Sequence of chain 2.A:
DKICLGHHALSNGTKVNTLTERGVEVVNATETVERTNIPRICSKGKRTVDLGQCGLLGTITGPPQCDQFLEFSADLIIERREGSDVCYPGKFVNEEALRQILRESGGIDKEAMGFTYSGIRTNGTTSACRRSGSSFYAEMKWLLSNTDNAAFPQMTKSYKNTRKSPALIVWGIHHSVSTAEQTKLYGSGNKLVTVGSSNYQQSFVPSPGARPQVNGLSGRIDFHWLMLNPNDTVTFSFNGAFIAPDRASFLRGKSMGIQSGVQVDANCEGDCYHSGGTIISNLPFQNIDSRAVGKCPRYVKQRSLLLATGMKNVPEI

Binding-site contacts:
Ligand atom C2 contacts residue ASN231 of chain 2.A at 2.5 Å.
Ligand atom O5 contacts residue ASN231 of chain 2.A at 2.4 Å (h-bond).
Ligand atom C3 contacts residue ASN231 of chain 2.A at 3.8 Å.
Ligand atom C1 contacts residue ASN231 of chain 2.A at 1.4 Å.
Ligand atom C5 contacts residue ASN231 of chain 2.A at 3.6 Å.
Ligand atom O7 contacts residue ASN231 of chain 2.A at 3.7 Å.
Ligand atom C8 contacts residue ASN231 of chain 2.A at 4.5 Å.
Ligand atom C4 contacts residue ASN231 of chain 2.A at 4.3 Å.
Ligand atom C7 contacts residue ASN231 of chain 2.A at 3.4 Å.
Ligand atom N2 contacts residue ASN231 of chain 2.A at 2.9 Å (h-bond).

This protein binds this small molecule.
Small molecule (SMILES): CC(=O)N[C@@H]1[C@@H](O)[C@H](O)[C@@H](CO)O[C@H]1O